Binding-site contacts:
Ligand atom C2 contacts residue ASN224 of chain 1.A at 2.4 Å.
Ligand atom O5 contacts residue ASN224 of chain 1.A at 2.3 Å (h-bond).
Ligand atom C4 contacts residue ASN224 of chain 1.A at 4.1 Å.
Ligand atom N2 contacts residue ASN224 of chain 1.A at 2.9 Å (h-bond).
Ligand atom C8 contacts residue ASN224 of chain 1.A at 3.6 Å.
Ligand atom C7 contacts residue ASN224 of chain 1.A at 3.3 Å.
Ligand atom O7 contacts residue GLU253 of chain 1.A at 3.6 Å.
Ligand atom O7 contacts residue MET254 of chain 1.A at 4.5 Å.
Ligand atom C5 contacts residue ASN224 of chain 1.A at 3.6 Å.
Ligand atom C8 contacts residue SER225 of chain 1.A at 3.7 Å.
Ligand atom O7 contacts residue ASN224 of chain 1.A at 3.2 Å (h-bond).
Ligand atom C1 contacts residue ASN224 of chain 1.A at 1.4 Å.
Ligand atom C8 contacts residue SER255 of chain 1.A at 3.9 Å.
Ligand atom C8 contacts residue THR226 of chain 1.A at 3.6 Å.
Ligand atom C3 contacts residue ASN224 of chain 1.A at 3.8 Å.

Sequence of chain 1.A:
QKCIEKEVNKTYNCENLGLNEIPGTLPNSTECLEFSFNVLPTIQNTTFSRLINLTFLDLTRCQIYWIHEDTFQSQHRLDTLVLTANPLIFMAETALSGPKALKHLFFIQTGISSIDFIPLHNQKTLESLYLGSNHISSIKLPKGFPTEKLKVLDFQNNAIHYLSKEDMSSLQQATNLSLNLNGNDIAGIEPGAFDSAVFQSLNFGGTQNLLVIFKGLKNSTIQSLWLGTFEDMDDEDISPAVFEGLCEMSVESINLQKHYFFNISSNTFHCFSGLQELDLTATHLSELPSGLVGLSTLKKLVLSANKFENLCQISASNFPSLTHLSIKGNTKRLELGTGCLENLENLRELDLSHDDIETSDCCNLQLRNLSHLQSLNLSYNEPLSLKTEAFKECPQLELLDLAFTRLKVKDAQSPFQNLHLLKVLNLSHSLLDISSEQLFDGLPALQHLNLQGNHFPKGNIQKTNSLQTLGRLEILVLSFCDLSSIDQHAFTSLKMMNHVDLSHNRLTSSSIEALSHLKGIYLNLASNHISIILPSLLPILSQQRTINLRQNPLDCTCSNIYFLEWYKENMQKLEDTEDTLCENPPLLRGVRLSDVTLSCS

The protein below binds the small molecule below.
Small molecule (SMILES): CC(=O)N[C@@H]1[C@@H](O)[C@H](O)[C@@H](CO)O[C@H]1O